This small molecule binds to this protein.
Small molecule (SMILES): COc1ccc(OCc2ccc(COc3c(Cl)cccc3Cl)cc2)c(Cl)c1

Sequence of chain 15.B:
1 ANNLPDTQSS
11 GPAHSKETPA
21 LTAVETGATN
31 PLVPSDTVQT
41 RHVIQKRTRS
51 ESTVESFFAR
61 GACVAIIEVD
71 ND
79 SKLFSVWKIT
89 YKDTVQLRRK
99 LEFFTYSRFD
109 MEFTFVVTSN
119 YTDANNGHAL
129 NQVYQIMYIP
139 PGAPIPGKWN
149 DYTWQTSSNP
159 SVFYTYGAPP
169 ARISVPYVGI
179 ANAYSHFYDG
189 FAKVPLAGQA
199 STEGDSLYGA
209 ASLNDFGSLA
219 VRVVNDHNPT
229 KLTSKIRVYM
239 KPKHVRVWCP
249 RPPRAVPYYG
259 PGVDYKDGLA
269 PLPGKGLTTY

Sequence of chain 14.E:
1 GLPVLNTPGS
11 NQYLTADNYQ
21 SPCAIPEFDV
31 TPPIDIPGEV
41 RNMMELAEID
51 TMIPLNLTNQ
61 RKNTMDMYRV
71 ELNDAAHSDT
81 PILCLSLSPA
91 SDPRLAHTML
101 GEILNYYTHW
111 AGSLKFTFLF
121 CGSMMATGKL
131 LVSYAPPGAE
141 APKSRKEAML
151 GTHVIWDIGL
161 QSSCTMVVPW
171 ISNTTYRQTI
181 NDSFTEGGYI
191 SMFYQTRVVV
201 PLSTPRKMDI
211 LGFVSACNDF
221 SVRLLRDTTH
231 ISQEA

Binding-site contacts:
Ligand atom C8 contacts residue MET109 of chain 15.B at 3.4 Å (hydrophobic).
Ligand atom O1 contacts residue MET109 of chain 15.B at 3.7 Å.
Ligand atom C21 contacts residue SER105 of chain 15.B at 3.8 Å.
Ligand atom C20 contacts residue LEU217 of chain 15.B at 3.8 Å (hydrophobic).
Ligand atom O3 contacts residue TYR89 of chain 15.B at 3.6 Å.
Ligand atom O3 contacts residue PHE107 of chain 15.B at 3.6 Å.
Ligand atom C20 contacts residue ILE171 of chain 15.B at 3.8 Å (hydrophobic).
Ligand atom C3 contacts residue MET109 of chain 15.B at 3.7 Å (hydrophobic).
Ligand atom C7 contacts residue MET109 of chain 15.B at 3.3 Å (hydrophobic).
Ligand atom C12 contacts residue PHE111 of chain 15.B at 3.8 Å (hydrophobic).
Ligand atom CL2 contacts residue TYR136 of chain 15.B at 3.6 Å.
Ligand atom C16 contacts residue ALA24 of chain 14.E at 3.8 Å (hydrophobic).
Ligand atom C17 contacts residue TYR136 of chain 15.B at 3.7 Å (hydrophobic).
Ligand atom C6 contacts residue TYR89 of chain 15.B at 3.7 Å (hydrophobic).
Ligand atom C13 contacts residue MET109 of chain 15.B at 3.4 Å (hydrophobic).
Ligand atom C21 contacts residue HIS184 of chain 15.B at 3.6 Å.
Ligand atom O2 contacts residue VAL173 of chain 15.B at 3.4 Å.
Ligand atom C11 contacts residue ILE87 of chain 15.B at 3.8 Å (hydrophobic).
Ligand atom CL2 contacts residue ALA24 of chain 14.E at 3.5 Å.
Ligand atom C9 contacts residue PHE214 of chain 15.B at 3.7 Å (hydrophobic).
Ligand atom C19 contacts residue LEU217 of chain 15.B at 3.8 Å (hydrophobic).
Ligand atom C5 contacts residue TYR89 of chain 15.B at 3.5 Å (hydrophobic).
Ligand atom CL3 contacts residue LEU217 of chain 15.B at 3.8 Å.
Ligand atom C7 contacts residue PHE214 of chain 15.B at 3.5 Å (hydrophobic).
Ligand atom C4 contacts residue MET109 of chain 15.B at 3.8 Å (hydrophobic).
Ligand atom C12 contacts residue ILE87 of chain 15.B at 3.8 Å (hydrophobic).
Ligand atom O1 contacts residue ILE87 of chain 15.B at 3.7 Å.
Ligand atom CL2 contacts residue ILE25 of chain 14.E at 3.4 Å.
Ligand atom C1 contacts residue TYR182 of chain 15.B at 3.8 Å (hydrophobic).
Ligand atom C14 contacts residue TYR136 of chain 15.B at 3.5 Å (hydrophobic).
Ligand atom CL3 contacts residue PHE111 of chain 15.B at 3.8 Å.
Ligand atom C13 contacts residue ILE87 of chain 15.B at 3.7 Å (hydrophobic).
Ligand atom C9 contacts residue VAL176 of chain 15.B at 3.6 Å (hydrophobic).
Ligand atom O1 contacts residue PHE214 of chain 15.B at 3.8 Å.
Ligand atom C16 contacts residue TYR136 of chain 15.B at 3.8 Å (hydrophobic).
Ligand atom C17 contacts residue ALA24 of chain 14.E at 3.7 Å (hydrophobic).
Ligand atom C2 contacts residue PHE214 of chain 15.B at 3.6 Å (hydrophobic).
Ligand atom C21 contacts residue TYR182 of chain 15.B at 3.8 Å (hydrophobic).
Ligand atom C13 contacts residue PHE111 of chain 15.B at 3.7 Å (hydrophobic).
Ligand atom C10 contacts residue TYR136 of chain 15.B at 3.5 Å (hydrophobic).